This protein binds this small molecule.
Small molecule (SMILES): COC[C@H]1C[NH2+][C@H](C)CN1CC(=O)N1CC(C)(C)c2cnc(Cc3ccccc3)cc21

Binding-site contacts:
Ligand atom C12 contacts residue LEU63 of chain 1.A at 3.8 Å (hydrophobic).
Ligand atom C27 contacts residue GLY62 of chain 1.A at 3.8 Å.
Ligand atom C9 contacts residue LEU63 of chain 1.A at 3.8 Å (hydrophobic).
Ligand atom C25 contacts residue LEU63 of chain 1.A at 3.6 Å (hydrophobic).
Ligand atom C26 contacts residue GLY62 of chain 1.A at 3.5 Å.
Ligand atom C5 contacts residue ASP65 of chain 1.A at 3.6 Å.
Ligand atom N6 contacts residue ASP65 of chain 1.A at 2.9 Å (salt-bridge).
Ligand atom C25 contacts residue LYS53 of chain 1.A at 3.7 Å.
Ligand atom O13 contacts residue THR64 of chain 1.A at 3.0 Å (h-bond).
Ligand atom C7 contacts residue THR64 of chain 1.A at 3.3 Å.
Ligand atom C17 contacts residue TYR80 of chain 1.A at 3.2 Å (hydrophobic).
Ligand atom C4 contacts residue THR64 of chain 1.A at 3.6 Å.
Ligand atom O13 contacts residue LEU63 of chain 1.A at 3.6 Å.
Ligand atom C8 contacts residue GLN75 of chain 1.A at 3.7 Å.
Ligand atom C26 contacts residue LYS53 of chain 1.A at 3.6 Å.
Ligand atom C26 contacts residue LEU63 of chain 1.A at 3.5 Å (hydrophobic).
Ligand atom N6 contacts residue THR64 of chain 1.A at 2.7 Å (h-bond).
Ligand atom C27 contacts residue LEU48 of chain 1.A at 3.6 Å (hydrophobic).
Ligand atom C7 contacts residue GLN75 of chain 1.A at 3.3 Å.
Ligand atom C5 contacts residue THR64 of chain 1.A at 3.5 Å.
Ligand atom C27 contacts residue LYS53 of chain 1.A at 3.6 Å.
Ligand atom C9 contacts residue THR64 of chain 1.A at 3.4 Å.
Ligand atom C8 contacts residue GLU70 of chain 1.A at 3.2 Å.
Ligand atom C29 contacts residue LYS53 of chain 1.A at 3.7 Å.
Ligand atom C28 contacts residue LYS53 of chain 1.A at 3.6 Å.
Ligand atom C9 contacts residue GLN75 of chain 1.A at 3.5 Å.
Ligand atom C17 contacts residue TRP79 of chain 1.A at 3.8 Å (hydrophobic).
Ligand atom C25 contacts residue GLY62 of chain 1.A at 3.7 Å.
Ligand atom C24 contacts residue LYS53 of chain 1.A at 3.7 Å.
Ligand atom C5 contacts residue GLU70 of chain 1.A at 3.5 Å.
Ligand atom C11 contacts residue TRP79 of chain 1.A at 3.4 Å (hydrophobic).
Ligand atom C5 contacts residue LYS67 of chain 1.A at 3.5 Å.
Ligand atom C15 contacts residue TRP79 of chain 1.A at 3.5 Å (hydrophobic).
Ligand atom N6 contacts residue GLU70 of chain 1.A at 2.8 Å (salt-bridge).
Ligand atom C8 contacts residue THR64 of chain 1.A at 3.5 Å.
Ligand atom C31 contacts residue GLY62 of chain 1.A at 3.8 Å.
Ligand atom C7 contacts residue GLU70 of chain 1.A at 3.2 Å.
Ligand atom C26 contacts residue VAL54 of chain 1.A at 3.5 Å (hydrophobic).
Ligand atom C8 contacts residue TRP66 of chain 1.A at 3.4 Å (hydrophobic).
Ligand atom N10 contacts residue TRP79 of chain 1.A at 3.7 Å.

Sequence of chain 1.A:
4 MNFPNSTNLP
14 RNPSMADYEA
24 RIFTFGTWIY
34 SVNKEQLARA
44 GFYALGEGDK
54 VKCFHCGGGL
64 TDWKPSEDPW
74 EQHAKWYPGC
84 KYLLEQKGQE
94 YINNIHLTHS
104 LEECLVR